The small molecule below binds the protein below.
Small molecule (SMILES): OC[C@H]1O[C@H](O[C@H]2[C@H](O)[C@@H](O)[C@@H](O)O[C@@H]2CO)[C@H](O)[C@@H](O)[C@@H]1O

Sequence of chain 1.A:
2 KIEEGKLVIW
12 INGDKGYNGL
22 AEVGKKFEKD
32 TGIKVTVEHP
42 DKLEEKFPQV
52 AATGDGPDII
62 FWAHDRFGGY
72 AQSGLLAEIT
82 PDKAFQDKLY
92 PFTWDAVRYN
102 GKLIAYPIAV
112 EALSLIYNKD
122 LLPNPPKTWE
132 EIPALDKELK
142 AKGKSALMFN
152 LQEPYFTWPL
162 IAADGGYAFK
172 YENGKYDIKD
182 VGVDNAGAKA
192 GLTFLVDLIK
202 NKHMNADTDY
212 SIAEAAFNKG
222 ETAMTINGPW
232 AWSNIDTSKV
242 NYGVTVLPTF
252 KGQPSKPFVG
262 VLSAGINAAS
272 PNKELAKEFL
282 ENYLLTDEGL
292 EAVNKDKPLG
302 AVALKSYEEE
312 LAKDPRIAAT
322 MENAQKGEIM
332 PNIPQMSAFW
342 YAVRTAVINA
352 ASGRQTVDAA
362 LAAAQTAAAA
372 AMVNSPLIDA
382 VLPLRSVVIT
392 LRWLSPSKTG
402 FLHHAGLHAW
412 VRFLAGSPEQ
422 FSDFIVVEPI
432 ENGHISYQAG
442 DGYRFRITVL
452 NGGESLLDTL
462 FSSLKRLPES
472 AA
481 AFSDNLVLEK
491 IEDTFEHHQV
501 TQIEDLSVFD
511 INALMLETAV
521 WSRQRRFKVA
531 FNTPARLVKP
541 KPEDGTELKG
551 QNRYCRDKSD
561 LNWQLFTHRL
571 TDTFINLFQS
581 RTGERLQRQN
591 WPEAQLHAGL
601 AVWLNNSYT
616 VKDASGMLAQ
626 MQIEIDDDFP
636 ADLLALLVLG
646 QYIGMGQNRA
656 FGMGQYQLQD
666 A

Binding-site contacts:
Ligand atom C1 contacts residue TRP231 of chain 1.A at 3.8 Å (hydrophobic).
Ligand atom C4 contacts residue TYR156 of chain 1.A at 4.0 Å (hydrophobic).
Ligand atom C2 contacts residue LYS16 of chain 1.A at 3.7 Å.
Ligand atom O2 contacts residue ALA64 of chain 1.A at 3.4 Å.
Ligand atom C1 contacts residue LYS16 of chain 1.A at 3.5 Å.
Ligand atom O3 contacts residue GLU112 of chain 1.A at 3.6 Å.
Ligand atom C6 contacts residue TRP341 of chain 1.A at 3.8 Å (hydrophobic).
Ligand atom C4 contacts residue ARG67 of chain 1.A at 4.0 Å.
Ligand atom O4 contacts residue ARG345 of chain 1.A at 3.7 Å.
Ligand atom C1 contacts residue ASP15 of chain 1.A at 3.6 Å.
Ligand atom O3 contacts residue ARG67 of chain 1.A at 2.9 Å (salt-bridge).
Ligand atom O2 contacts residue LYS16 of chain 1.A at 2.8 Å (salt-bridge).
Ligand atom C2 contacts residue TRP63 of chain 1.A at 3.9 Å (hydrophobic).
Ligand atom O1 contacts residue ASN13 of chain 1.A at 3.4 Å (h-bond).
Ligand atom O2 contacts residue GLU112 of chain 1.A at 2.8 Å (salt-bridge).
Ligand atom O3 contacts residue TRP341 of chain 1.A at 3.8 Å.
Ligand atom O3 contacts residue ASP66 of chain 1.A at 2.6 Å (salt-bridge).
Ligand atom C2 contacts residue GLU112 of chain 1.A at 3.4 Å.
Ligand atom C3 contacts residue ARG67 of chain 1.A at 3.9 Å.
Ligand atom O5 contacts residue TYR156 of chain 1.A at 3.3 Å.
Ligand atom O3 contacts residue TRP63 of chain 1.A at 3.6 Å.
Ligand atom O6 contacts residue TYR156 of chain 1.A at 3.0 Å (h-bond).
Ligand atom C6 contacts residue GLU154 of chain 1.A at 3.6 Å.
Ligand atom O1 contacts residue LYS16 of chain 1.A at 3.0 Å (salt-bridge).
Ligand atom C2 contacts residue ASP66 of chain 1.A at 3.5 Å.
Ligand atom O6 contacts residue PRO155 of chain 1.A at 3.4 Å.
Ligand atom O2 contacts residue TRP63 of chain 1.A at 3.1 Å (h-bond).
Ligand atom O4 contacts residue TRP63 of chain 1.A at 4.0 Å.
Ligand atom O4 contacts residue ARG67 of chain 1.A at 2.8 Å (salt-bridge).
Ligand atom O2 contacts residue ASP66 of chain 1.A at 2.8 Å (salt-bridge).
Ligand atom O6 contacts residue GLU154 of chain 1.A at 3.1 Å (salt-bridge).
Ligand atom C6 contacts residue TYR156 of chain 1.A at 3.9 Å (hydrophobic).
Ligand atom C3 contacts residue TRP63 of chain 1.A at 3.6 Å (hydrophobic).
Ligand atom C6 contacts residue PRO155 of chain 1.A at 4.0 Å (hydrophobic).
Ligand atom C4 contacts residue TRP341 of chain 1.A at 3.5 Å (hydrophobic).
Ligand atom C3 contacts residue ASP66 of chain 1.A at 3.6 Å.
Ligand atom C1 contacts residue TYR156 of chain 1.A at 3.5 Å (hydrophobic).
Ligand atom O1 contacts residue ASP15 of chain 1.A at 3.0 Å (salt-bridge).
Ligand atom O4 contacts residue TRP341 of chain 1.A at 3.8 Å.
Ligand atom O3 contacts residue ALA64 of chain 1.A at 3.3 Å.